Sequence of chain 1.D:
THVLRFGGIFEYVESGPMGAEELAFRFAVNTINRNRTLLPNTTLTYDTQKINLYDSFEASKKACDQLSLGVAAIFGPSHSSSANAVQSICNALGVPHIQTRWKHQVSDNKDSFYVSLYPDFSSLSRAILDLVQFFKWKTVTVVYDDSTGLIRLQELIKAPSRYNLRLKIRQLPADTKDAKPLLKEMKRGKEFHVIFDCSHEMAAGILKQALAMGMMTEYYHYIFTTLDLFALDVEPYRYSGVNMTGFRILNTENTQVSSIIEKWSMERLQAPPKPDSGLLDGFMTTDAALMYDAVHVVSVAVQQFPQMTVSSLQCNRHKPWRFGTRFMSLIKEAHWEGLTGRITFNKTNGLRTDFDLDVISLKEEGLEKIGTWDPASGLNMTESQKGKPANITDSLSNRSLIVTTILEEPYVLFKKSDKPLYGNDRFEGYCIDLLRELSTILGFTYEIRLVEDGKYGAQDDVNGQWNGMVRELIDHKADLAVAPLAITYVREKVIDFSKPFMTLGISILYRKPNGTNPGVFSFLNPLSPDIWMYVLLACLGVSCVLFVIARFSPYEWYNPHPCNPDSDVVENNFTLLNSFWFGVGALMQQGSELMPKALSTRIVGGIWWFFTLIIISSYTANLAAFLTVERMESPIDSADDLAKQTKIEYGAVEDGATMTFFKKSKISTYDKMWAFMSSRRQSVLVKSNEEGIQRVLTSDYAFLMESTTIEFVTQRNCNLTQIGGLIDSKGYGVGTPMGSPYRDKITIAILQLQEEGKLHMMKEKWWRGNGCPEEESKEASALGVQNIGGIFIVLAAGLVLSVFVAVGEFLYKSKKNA

Binding-site contacts:
Ligand atom N2 contacts residue ASN412 of chain 1.D at 3.4 Å (h-bond).
Ligand atom C7 contacts residue ASN412 of chain 1.D at 4.0 Å.
Ligand atom C3 contacts residue ASN412 of chain 1.D at 3.7 Å.
Ligand atom C8 contacts residue ASN412 of chain 1.D at 4.0 Å.
Ligand atom C5 contacts residue ASN412 of chain 1.D at 3.4 Å.
Ligand atom C1 contacts residue ASN412 of chain 1.D at 1.5 Å.
Ligand atom O6 contacts residue ASN412 of chain 1.D at 3.9 Å.
Ligand atom C4 contacts residue ASN412 of chain 1.D at 3.8 Å.
Ligand atom C2 contacts residue ASN412 of chain 1.D at 2.5 Å.
Ligand atom C6 contacts residue ASN412 of chain 1.D at 3.4 Å.
Ligand atom O5 contacts residue ASN412 of chain 1.D at 2.5 Å (h-bond).

The small molecule below binds the protein below.
Small molecule (SMILES): CC(=O)N[C@@H]1[C@@H](O)[C@H](O)[C@@H](CO)O[C@H]1O